This small molecule binds to this protein.
Small molecule (SMILES): CC1=C(c2ccc(CNC(=O)[C@@H]3C[C@@H](O)CN3C(=O)[C@@H](NC(=O)COCCOCCOCCNC(=O)C[C@@H]3N=C(c4ccc(Cl)cc4)c4c(sc(C)c4C)-n4c(C)nnc43)C(C)(C)C)cc2)SCN1

Sequence of chain 1.A:
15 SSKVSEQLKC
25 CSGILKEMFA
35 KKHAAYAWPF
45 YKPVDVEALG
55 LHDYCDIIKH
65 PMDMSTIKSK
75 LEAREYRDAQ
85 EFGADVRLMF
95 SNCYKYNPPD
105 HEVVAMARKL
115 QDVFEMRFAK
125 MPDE

Binding-site contacts:
Ligand atom CCQ contacts residue TRP35 of chain 1.B at 3.2 Å (hydrophobic).
Ligand atom CBW contacts residue TYR45 of chain 1.B at 1.6 Å (hydrophobic).
Ligand atom NBK contacts residue ASN101 of chain 1.A at 2.1 Å (h-bond).
Ligand atom CD2 contacts residue TYR45 of chain 1.B at 1.0 Å (hydrophobic).
Ligand atom CAR contacts residue VAL107 of chain 1.A at 3.1 Å (hydrophobic).
Ligand atom CAT contacts residue PRO46 of chain 1.B at 2.7 Å (hydrophobic).
Ligand atom N contacts residue TYR45 of chain 1.B at 0.5 Å (h-bond).
Ligand atom CB contacts residue TYR45 of chain 1.B at 0.7 Å (hydrophobic).
Ligand atom NCP contacts residue ASN101 of chain 1.A at 2.7 Å (h-bond).
Ligand atom NBI contacts residue PRO46 of chain 1.B at 2.9 Å.
Ligand atom CCG contacts residue ASN101 of chain 1.A at 2.9 Å.
Ligand atom CCC contacts residue LEU53 of chain 1.A at 3.2 Å (hydrophobic).
Ligand atom OD1 contacts residue TYR45 of chain 1.B at 2.8 Å.
Ligand atom OAK contacts residue TYR45 of chain 1.B at 2.6 Å (h-bond).
Ligand atom CAC contacts residue LEU53 of chain 1.A at 3.1 Å (hydrophobic).
Ligand atom CAF contacts residue TRP35 of chain 1.B at 2.4 Å (hydrophobic).
Ligand atom CAV contacts residue ARG54 of chain 1.B at 1.6 Å.
Ligand atom C contacts residue TYR45 of chain 1.B at 2.2 Å (hydrophobic).
Ligand atom CCF contacts residue PRO46 of chain 1.B at 2.5 Å (hydrophobic).
Ligand atom SBR contacts residue ARG54 of chain 1.B at 1.8 Å (salt-bridge).
Ligand atom CBT contacts residue TRP35 of chain 1.B at 3.2 Å (hydrophobic).
Ligand atom CA contacts residue TYR45 of chain 1.B at 1.6 Å (hydrophobic).
Ligand atom CCH contacts residue ARG54 of chain 1.B at 3.2 Å.
Ligand atom CAV contacts residue PRO46 of chain 1.B at 2.6 Å (hydrophobic).
Ligand atom CG contacts residue TRP64 of chain 1.B at 2.6 Å (hydrophobic).
Ligand atom NBJ contacts residue ASN101 of chain 1.A at 1.3 Å (h-bond).
Ligand atom CAB contacts residue ASN101 of chain 1.A at 2.3 Å.
Ligand atom CA contacts residue HIS57 of chain 1.B at 3.2 Å.
Ligand atom SBR contacts residue PRO46 of chain 1.B at 2.1 Å.
Ligand atom CBZ contacts residue PRO46 of chain 1.B at 2.9 Å (hydrophobic).
Ligand atom CCH contacts residue PRO46 of chain 1.B at 2.3 Å (hydrophobic).
Ligand atom CCB contacts residue ASN101 of chain 1.A at 1.8 Å.
Ligand atom NBI contacts residue ARG54 of chain 1.B at 2.9 Å (salt-bridge).
Ligand atom NBM contacts residue TYR45 of chain 1.B at 3.1 Å.
Ligand atom CCN contacts residue TRP35 of chain 1.B at 3.1 Å (hydrophobic).
Ligand atom CG contacts residue TYR45 of chain 1.B at 1.5 Å (hydrophobic).
Ligand atom OD1 contacts residue TRP64 of chain 1.B at 2.5 Å.
Ligand atom OAH contacts residue TRP35 of chain 1.B at 2.5 Å.
Ligand atom O contacts residue TYR45 of chain 1.B at 2.7 Å.
Ligand atom CCN contacts residue TYR45 of chain 1.B at 2.4 Å (hydrophobic).

Sequence of chain 1.B:
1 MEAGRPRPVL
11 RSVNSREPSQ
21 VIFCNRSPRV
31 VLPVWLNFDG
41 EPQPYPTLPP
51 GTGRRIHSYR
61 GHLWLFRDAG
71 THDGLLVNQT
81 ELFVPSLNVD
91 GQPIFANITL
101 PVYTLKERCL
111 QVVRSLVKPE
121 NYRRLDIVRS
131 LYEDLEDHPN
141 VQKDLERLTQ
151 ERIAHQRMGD